The small molecule below binds the protein below.
Small molecule (SMILES): C[C@H](CCOC(=O)N(C)C)N(C)C

Sequence of chain 1.T:
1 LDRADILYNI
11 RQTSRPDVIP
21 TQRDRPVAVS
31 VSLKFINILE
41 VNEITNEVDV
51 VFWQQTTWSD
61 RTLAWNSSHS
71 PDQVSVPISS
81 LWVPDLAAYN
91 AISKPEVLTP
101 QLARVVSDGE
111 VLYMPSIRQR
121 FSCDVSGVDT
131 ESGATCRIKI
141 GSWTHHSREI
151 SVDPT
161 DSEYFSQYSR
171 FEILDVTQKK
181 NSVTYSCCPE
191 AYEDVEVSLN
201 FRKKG

Sequence of chain 1.P:
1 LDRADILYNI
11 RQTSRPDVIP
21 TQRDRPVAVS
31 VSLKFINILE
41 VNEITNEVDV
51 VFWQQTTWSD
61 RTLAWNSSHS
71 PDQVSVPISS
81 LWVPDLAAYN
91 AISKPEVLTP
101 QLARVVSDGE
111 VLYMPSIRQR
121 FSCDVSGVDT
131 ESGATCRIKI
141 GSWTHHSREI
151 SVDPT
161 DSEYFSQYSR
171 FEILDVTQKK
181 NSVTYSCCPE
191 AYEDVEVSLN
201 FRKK

Binding-site contacts:
Ligand atom O3 contacts residue TRP143 of chain 1.T at 3.2 Å (h-bond).
Ligand atom N1 contacts residue TYR89 of chain 1.T at 4.2 Å.
Ligand atom C8 contacts residue MET114 of chain 1.P at 4.1 Å (hydrophobic).
Ligand atom C11 contacts residue TYR89 of chain 1.T at 3.8 Å (hydrophobic).
Ligand atom C13 contacts residue THR144 of chain 1.T at 4.3 Å.
Ligand atom C7 contacts residue TYR89 of chain 1.T at 4.3 Å (hydrophobic).
Ligand atom N1 contacts residue TYR192 of chain 1.T at 4.3 Å.
Ligand atom C2 contacts residue MET114 of chain 1.P at 4.0 Å (hydrophobic).
Ligand atom C4 contacts residue TYR185 of chain 1.T at 4.3 Å (hydrophobic).
Ligand atom O6 contacts residue MET114 of chain 1.P at 3.5 Å.
Ligand atom C10 contacts residue TRP143 of chain 1.T at 3.1 Å (hydrophobic).
Ligand atom C10 contacts residue SER142 of chain 1.T at 3.4 Å.
Ligand atom C9 contacts residue MET114 of chain 1.P at 4.1 Å (hydrophobic).
Ligand atom O6 contacts residue TRP143 of chain 1.T at 3.5 Å.
Ligand atom O6 contacts residue THR144 of chain 1.T at 3.7 Å.
Ligand atom C4 contacts residue TRP143 of chain 1.T at 3.9 Å (hydrophobic).
Ligand atom C12 contacts residue THR144 of chain 1.T at 3.6 Å.
Ligand atom C13 contacts residue TYR192 of chain 1.T at 3.3 Å (hydrophobic).
Ligand atom C13 contacts residue CYS188 of chain 1.T at 3.7 Å (hydrophobic).
Ligand atom N1 contacts residue TRP143 of chain 1.T at 3.0 Å (h-bond).
Ligand atom C8 contacts residue TRP143 of chain 1.T at 3.8 Å (hydrophobic).
Ligand atom C12 contacts residue LEU112 of chain 1.P at 4.1 Å (hydrophobic).
Ligand atom C10 contacts residue TYR192 of chain 1.T at 3.5 Å (hydrophobic).
Ligand atom C9 contacts residue THR144 of chain 1.T at 4.0 Å.
Ligand atom C4 contacts residue CYS188 of chain 1.T at 4.3 Å (hydrophobic).
Ligand atom C7 contacts residue TRP143 of chain 1.T at 3.8 Å (hydrophobic).
Ligand atom C13 contacts residue TRP143 of chain 1.T at 4.1 Å (hydrophobic).
Ligand atom O3 contacts residue MET114 of chain 1.P at 4.2 Å.
Ligand atom N5 contacts residue THR144 of chain 1.T at 3.9 Å.
Ligand atom C13 contacts residue LEU112 of chain 1.P at 4.1 Å (hydrophobic).
Ligand atom C10 contacts residue TYR89 of chain 1.T at 3.1 Å (hydrophobic).
Ligand atom C4 contacts residue CYS187 of chain 1.T at 3.8 Å (hydrophobic).
Ligand atom C11 contacts residue TYR185 of chain 1.T at 3.8 Å (hydrophobic).
Ligand atom C9 contacts residue TRP143 of chain 1.T at 3.3 Å (hydrophobic).
Ligand atom N5 contacts residue TRP143 of chain 1.T at 3.7 Å.
Ligand atom C4 contacts residue TYR192 of chain 1.T at 3.6 Å (hydrophobic).
Ligand atom N5 contacts residue LEU112 of chain 1.P at 4.1 Å.
Ligand atom C12 contacts residue ARG104 of chain 1.P at 3.5 Å.
Ligand atom C2 contacts residue TRP143 of chain 1.T at 3.4 Å (hydrophobic).
Ligand atom C11 contacts residue TRP53 of chain 1.P at 3.6 Å (hydrophobic).